Sequence of chain 1.A:
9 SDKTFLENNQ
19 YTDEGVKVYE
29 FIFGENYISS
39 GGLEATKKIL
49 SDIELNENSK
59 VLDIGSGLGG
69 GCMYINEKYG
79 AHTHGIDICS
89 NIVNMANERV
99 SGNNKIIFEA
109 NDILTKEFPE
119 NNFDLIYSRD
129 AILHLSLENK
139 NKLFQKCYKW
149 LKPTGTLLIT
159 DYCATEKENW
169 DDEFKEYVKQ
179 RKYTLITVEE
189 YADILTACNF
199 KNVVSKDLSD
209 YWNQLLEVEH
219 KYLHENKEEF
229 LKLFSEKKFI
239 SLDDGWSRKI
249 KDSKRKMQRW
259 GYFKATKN

Binding-site contacts:
Ligand atom C16 contacts residue GLU171 of chain 1.A at 4.0 Å.
Ligand atom C16 contacts residue ARG246 of chain 1.A at 3.2 Å.
Ligand atom C1 contacts residue TYR175 of chain 1.A at 3.4 Å (hydrophobic).
Ligand atom O contacts residue GLU171 of chain 1.A at 3.9 Å.
Ligand atom C9 contacts residue GLU171 of chain 1.A at 4.0 Å.
Ligand atom C11 contacts residue GLU171 of chain 1.A at 3.7 Å.
Ligand atom C5 contacts residue TYR175 of chain 1.A at 3.4 Å (hydrophobic).
Ligand atom C15 contacts residue ARG246 of chain 1.A at 3.2 Å.
Ligand atom C8 contacts residue ARG246 of chain 1.A at 3.5 Å.
Ligand atom C1 contacts residue GLY243 of chain 1.A at 3.6 Å.
Ligand atom CL contacts residue LYS247 of chain 1.A at 3.8 Å.
Ligand atom C2 contacts residue GLY243 of chain 1.A at 3.6 Å.
Ligand atom C2 contacts residue ARG179 of chain 1.A at 4.0 Å.
Ligand atom N1 contacts residue TYR175 of chain 1.A at 3.7 Å.
Ligand atom C6 contacts residue TYR175 of chain 1.A at 3.2 Å (hydrophobic).
Ligand atom C9 contacts residue ASP250 of chain 1.A at 4.0 Å.
Ligand atom C7 contacts residue TYR175 of chain 1.A at 3.9 Å (hydrophobic).
Ligand atom C5 contacts residue ARG246 of chain 1.A at 3.8 Å.
Ligand atom N2 contacts residue ARG246 of chain 1.A at 3.6 Å (salt-bridge).
Ligand atom C10 contacts residue ARG246 of chain 1.A at 3.8 Å.
Ligand atom C13 contacts residue GLU171 of chain 1.A at 3.8 Å.
Ligand atom C4 contacts residue ARG246 of chain 1.A at 3.6 Å.
Ligand atom C8 contacts residue GLU171 of chain 1.A at 3.6 Å.
Ligand atom C6 contacts residue GLY243 of chain 1.A at 3.7 Å.
Ligand atom C9 contacts residue ARG246 of chain 1.A at 3.9 Å.
Ligand atom C2 contacts residue TYR175 of chain 1.A at 3.9 Å (hydrophobic).
Ligand atom C12 contacts residue GLU171 of chain 1.A at 3.9 Å.
Ligand atom CL contacts residue TYR175 of chain 1.A at 3.9 Å.
Ligand atom C8 contacts residue TYR175 of chain 1.A at 3.8 Å (hydrophobic).
Ligand atom C7 contacts residue ARG246 of chain 1.A at 3.5 Å.
Ligand atom CL contacts residue GLY243 of chain 1.A at 3.6 Å.
Ligand atom C6 contacts residue LYS247 of chain 1.A at 3.9 Å.
Ligand atom C3 contacts residue TYR175 of chain 1.A at 3.9 Å (hydrophobic).
Ligand atom CL contacts residue ARG179 of chain 1.A at 3.8 Å.
Ligand atom C12 contacts residue GLU174 of chain 1.A at 3.9 Å.
Ligand atom N1 contacts residue ARG246 of chain 1.A at 3.5 Å.
Ligand atom C14 contacts residue ARG246 of chain 1.A at 3.5 Å.
Ligand atom C9 contacts residue TYR175 of chain 1.A at 3.8 Å (hydrophobic).
Ligand atom C4 contacts residue TYR175 of chain 1.A at 3.6 Å (hydrophobic).
Ligand atom CL contacts residue PO41 of chain 1.F at 3.8 Å.

This protein binds this small molecule.
Small molecule (SMILES): CCN(CC)Cc1cc(Nc2ccnc3cc(Cl)ccc23)ccc1O